Sequence of chain 1.R:
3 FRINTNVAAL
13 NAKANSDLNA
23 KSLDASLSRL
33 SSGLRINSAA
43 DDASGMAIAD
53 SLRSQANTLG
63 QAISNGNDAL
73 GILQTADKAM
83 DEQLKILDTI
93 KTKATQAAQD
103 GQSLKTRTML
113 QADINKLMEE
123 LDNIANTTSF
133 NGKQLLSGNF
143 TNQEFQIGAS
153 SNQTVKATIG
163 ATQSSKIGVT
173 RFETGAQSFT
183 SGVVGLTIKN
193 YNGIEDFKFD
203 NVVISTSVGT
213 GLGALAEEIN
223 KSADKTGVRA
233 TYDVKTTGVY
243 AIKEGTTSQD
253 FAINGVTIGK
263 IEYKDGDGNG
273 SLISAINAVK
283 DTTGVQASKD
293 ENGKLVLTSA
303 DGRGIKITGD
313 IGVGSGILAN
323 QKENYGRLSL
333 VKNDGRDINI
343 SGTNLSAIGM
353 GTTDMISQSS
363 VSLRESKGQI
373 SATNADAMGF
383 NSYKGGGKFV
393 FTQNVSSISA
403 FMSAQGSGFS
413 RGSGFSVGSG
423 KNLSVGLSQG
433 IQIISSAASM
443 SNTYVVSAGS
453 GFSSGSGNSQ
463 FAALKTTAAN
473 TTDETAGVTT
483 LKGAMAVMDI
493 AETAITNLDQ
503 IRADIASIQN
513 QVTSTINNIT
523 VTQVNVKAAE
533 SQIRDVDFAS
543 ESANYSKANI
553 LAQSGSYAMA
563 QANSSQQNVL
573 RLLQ

Binding-site contacts:
Ligand atom O6 contacts residue THR394 of chain 1.R at 2.6 Å (h-bond).
Ligand atom C4 contacts residue THR394 of chain 1.R at 3.8 Å.
Ligand atom O1B contacts residue ALA439 of chain 1.R at 4.1 Å.
Ligand atom O8 contacts residue ALA439 of chain 1.R at 4.1 Å.
Ligand atom C2 contacts residue THR394 of chain 1.R at 1.4 Å.
Ligand atom C3 contacts residue THR394 of chain 1.R at 2.5 Å.
Ligand atom O8 contacts residue SER437 of chain 1.R at 4.3 Å.
Ligand atom O4 contacts residue THR394 of chain 1.R at 4.3 Å.
Ligand atom C8 contacts residue THR394 of chain 1.R at 3.8 Å.
Ligand atom C7 contacts residue THR394 of chain 1.R at 4.4 Å.
Ligand atom C5 contacts residue THR394 of chain 1.R at 4.3 Å.
Ligand atom C6 contacts residue THR394 of chain 1.R at 3.7 Å.
Ligand atom O1B contacts residue THR394 of chain 1.R at 2.9 Å (h-bond).
Ligand atom O8 contacts residue THR394 of chain 1.R at 2.7 Å (h-bond).
Ligand atom O1A contacts residue THR394 of chain 1.R at 2.5 Å (h-bond).
Ligand atom C1 contacts residue THR394 of chain 1.R at 2.0 Å.
Ligand atom O8 contacts residue GLN395 of chain 1.R at 4.5 Å.

The small molecule below binds the protein below.
Small molecule (SMILES): C[C@H](O)[C@H](N)[C@@H]1O[C@](O)(C(=O)O)C[C@H](O)[C@@H]1N